Sequence of chain 1.A:
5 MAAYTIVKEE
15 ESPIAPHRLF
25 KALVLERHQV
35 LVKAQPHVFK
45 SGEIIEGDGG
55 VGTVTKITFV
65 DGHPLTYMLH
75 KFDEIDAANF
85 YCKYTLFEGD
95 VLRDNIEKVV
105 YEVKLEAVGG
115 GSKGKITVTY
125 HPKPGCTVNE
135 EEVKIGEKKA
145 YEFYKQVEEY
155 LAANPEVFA

A small-molecule ligand and the protein it binds are described below.
Small molecule (SMILES): O=S(=O)(O)c1cccc2cccc(Nc3ccccc3)c12

Binding-site contacts:
Ligand atom O3 contacts residue GLU14 of chain 1.A at 4.1 Å.
Ligand atom C3 contacts residue ILE120 of chain 1.A at 4.1 Å (hydrophobic).
Ligand atom C9 contacts residue LYS12 of chain 1.A at 3.9 Å.
Ligand atom C5 contacts residue ILE120 of chain 1.A at 4.0 Å (hydrophobic).
Ligand atom C15 contacts residue GLU14 of chain 1.A at 3.7 Å.
Ligand atom C12 contacts residue ILE120 of chain 1.A at 3.7 Å (hydrophobic).
Ligand atom N contacts residue LEU27 of chain 1.A at 4.1 Å.
Ligand atom C4 contacts residue ILE120 of chain 1.A at 4.0 Å (hydrophobic).
Ligand atom C2 contacts residue LEU27 of chain 1.A at 3.8 Å (hydrophobic).
Ligand atom C4 contacts residue ARG31 of chain 1.A at 3.7 Å.
Ligand atom C16 contacts residue TYR148 of chain 1.A at 3.3 Å (hydrophobic).
Ligand atom C1 contacts residue LEU27 of chain 1.A at 4.1 Å (hydrophobic).
Ligand atom C7 contacts residue ALA144 of chain 1.A at 3.2 Å (hydrophobic).
Ligand atom C15 contacts residue TYR148 of chain 1.A at 3.1 Å (hydrophobic).
Ligand atom O1 contacts residue ALA144 of chain 1.A at 3.0 Å (h-bond).
Ligand atom O3 contacts residue LYS12 of chain 1.A at 3.1 Å.
Ligand atom C6 contacts residue TYR88 of chain 1.A at 4.1 Å (hydrophobic).
Ligand atom C13 contacts residue LEU109 of chain 1.A at 4.1 Å (hydrophobic).
Ligand atom S contacts residue TYR145 of chain 1.A at 3.8 Å.
Ligand atom C3 contacts residue ARG31 of chain 1.A at 4.1 Å.
Ligand atom C6 contacts residue ARG31 of chain 1.A at 4.1 Å.
Ligand atom O2 contacts residue ALA144 of chain 1.A at 3.9 Å.
Ligand atom C2 contacts residue ILE120 of chain 1.A at 4.1 Å (hydrophobic).
Ligand atom C16 contacts residue GLU14 of chain 1.A at 3.8 Å.
Ligand atom C6 contacts residue TYR105 of chain 1.A at 4.1 Å (hydrophobic).
Ligand atom S contacts residue ALA144 of chain 1.A at 4.0 Å.
Ligand atom O1 contacts residue TYR148 of chain 1.A at 3.1 Å.
Ligand atom O2 contacts residue TYR145 of chain 1.A at 3.1 Å.
Ligand atom C5 contacts residue ARG31 of chain 1.A at 4.0 Å.
Ligand atom S contacts residue LYS12 of chain 1.A at 3.5 Å.
Ligand atom O1 contacts residue TYR145 of chain 1.A at 3.3 Å.
Ligand atom C14 contacts residue LEU23 of chain 1.A at 3.9 Å (hydrophobic).
Ligand atom C4 contacts residue VAL107 of chain 1.A at 4.0 Å (hydrophobic).
Ligand atom C3 contacts residue VAL107 of chain 1.A at 3.8 Å (hydrophobic).
Ligand atom C8 contacts residue ALA144 of chain 1.A at 3.2 Å (hydrophobic).
Ligand atom C14 contacts residue GLU14 of chain 1.A at 4.0 Å.
Ligand atom C8 contacts residue LYS12 of chain 1.A at 3.9 Å.
Ligand atom C9 contacts residue ALA144 of chain 1.A at 4.1 Å (hydrophobic).
Ligand atom C4 contacts residue TYR88 of chain 1.A at 3.4 Å (hydrophobic).
Ligand atom O2 contacts residue LYS12 of chain 1.A at 3.0 Å.